This small molecule binds to this protein.
Small molecule (SMILES): CC(=O)N[C@@H]1[C@@H](O)[C@H](O)[C@@H](CO)O[C@H]1O

Sequence of chain 1.D:
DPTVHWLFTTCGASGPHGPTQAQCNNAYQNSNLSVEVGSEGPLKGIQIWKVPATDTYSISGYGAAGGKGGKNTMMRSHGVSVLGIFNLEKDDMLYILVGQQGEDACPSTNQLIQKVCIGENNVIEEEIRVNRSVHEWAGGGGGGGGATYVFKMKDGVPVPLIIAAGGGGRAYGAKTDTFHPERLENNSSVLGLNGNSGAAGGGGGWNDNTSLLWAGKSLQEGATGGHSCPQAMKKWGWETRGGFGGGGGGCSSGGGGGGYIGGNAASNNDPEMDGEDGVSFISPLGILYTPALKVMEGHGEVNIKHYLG

Binding-site contacts:
Ligand atom C8 contacts residue VAL160 of chain 1.D at 4.0 Å (hydrophobic).
Ligand atom C2 contacts residue GLU157 of chain 1.D at 4.2 Å.
Ligand atom C1 contacts residue VAL160 of chain 1.D at 3.8 Å (hydrophobic).
Ligand atom N2 contacts residue VAL160 of chain 1.D at 4.0 Å.
Ligand atom C7 contacts residue GLU157 of chain 1.D at 4.2 Å.
Ligand atom O6 contacts residue ASN161 of chain 1.D at 4.5 Å.
Ligand atom O5 contacts residue ASN161 of chain 1.D at 2.5 Å (h-bond).
Ligand atom O3 contacts residue TRP167 of chain 1.D at 4.3 Å.
Ligand atom C2 contacts residue ASN161 of chain 1.D at 2.5 Å.
Ligand atom C8 contacts residue GLU156 of chain 1.D at 4.1 Å.
Ligand atom O7 contacts residue ASN161 of chain 1.D at 4.4 Å.
Ligand atom N2 contacts residue ASN161 of chain 1.D at 3.4 Å (h-bond).
Ligand atom C3 contacts residue ASN161 of chain 1.D at 3.6 Å.
Ligand atom O7 contacts residue TRP167 of chain 1.D at 4.2 Å.
Ligand atom C1 contacts residue ASN161 of chain 1.D at 1.4 Å.
Ligand atom C4 contacts residue ASN161 of chain 1.D at 3.6 Å.
Ligand atom C7 contacts residue VAL160 of chain 1.D at 4.3 Å (hydrophobic).
Ligand atom C5 contacts residue ASN161 of chain 1.D at 3.2 Å.
Ligand atom O7 contacts residue GLU157 of chain 1.D at 3.4 Å.
Ligand atom C7 contacts residue ASN161 of chain 1.D at 4.2 Å.
Ligand atom C6 contacts residue ASN161 of chain 1.D at 3.1 Å.